The protein below binds the small molecule below.
Small molecule (SMILES): NC1Cc2ccccc2C1

Sequence of chain 2.A:
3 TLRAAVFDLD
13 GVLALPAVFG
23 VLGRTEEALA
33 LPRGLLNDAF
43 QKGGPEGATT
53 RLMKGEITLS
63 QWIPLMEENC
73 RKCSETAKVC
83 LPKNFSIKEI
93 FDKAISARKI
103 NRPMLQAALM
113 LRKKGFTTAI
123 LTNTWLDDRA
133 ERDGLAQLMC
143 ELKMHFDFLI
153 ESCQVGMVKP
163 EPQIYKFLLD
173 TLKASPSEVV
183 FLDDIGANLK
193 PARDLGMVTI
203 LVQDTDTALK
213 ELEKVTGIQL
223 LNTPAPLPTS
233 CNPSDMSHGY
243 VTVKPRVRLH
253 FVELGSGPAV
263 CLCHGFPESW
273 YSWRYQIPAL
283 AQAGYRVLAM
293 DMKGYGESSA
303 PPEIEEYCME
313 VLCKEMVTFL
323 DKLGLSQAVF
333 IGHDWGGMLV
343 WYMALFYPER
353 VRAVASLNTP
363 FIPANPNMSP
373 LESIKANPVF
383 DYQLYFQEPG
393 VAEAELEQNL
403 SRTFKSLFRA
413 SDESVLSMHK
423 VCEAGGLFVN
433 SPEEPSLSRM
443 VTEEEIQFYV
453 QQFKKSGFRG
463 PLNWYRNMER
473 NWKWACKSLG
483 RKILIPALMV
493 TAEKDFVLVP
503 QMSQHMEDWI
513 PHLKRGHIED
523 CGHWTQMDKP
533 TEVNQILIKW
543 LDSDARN

Binding-site contacts:
Ligand atom C9 contacts residue ALA477 of chain 2.A at 3.6 Å (hydrophobic).
Ligand atom C4 contacts residue ALA477 of chain 2.A at 4.0 Å (hydrophobic).
Ligand atom C5 contacts residue ASN473 of chain 2.A at 3.8 Å.
Ligand atom C2 contacts residue ASN473 of chain 2.A at 3.8 Å.
Ligand atom C6 contacts residue TRP337 of chain 2.A at 4.0 Å (hydrophobic).
Ligand atom C6 contacts residue ASN473 of chain 2.A at 3.7 Å.
Ligand atom C3 contacts residue TYR344 of chain 2.A at 3.3 Å (hydrophobic).
Ligand atom C1 contacts residue ASN473 of chain 2.A at 3.6 Å.
Ligand atom C2 contacts residue MET340 of chain 2.A at 4.4 Å (hydrophobic).
Ligand atom C4 contacts residue TRP474 of chain 2.A at 4.3 Å (hydrophobic).
Ligand atom N10 contacts residue ILE364 of chain 2.A at 4.5 Å.
Ligand atom C9 contacts residue ASN473 of chain 2.A at 4.1 Å.
Ligand atom C3 contacts residue ASN473 of chain 2.A at 3.8 Å.
Ligand atom C4 contacts residue TYR344 of chain 2.A at 3.9 Å (hydrophobic).
Ligand atom N10 contacts residue ALA366 of chain 2.A at 3.9 Å.
Ligand atom C4 contacts residue ASN473 of chain 2.A at 3.9 Å.
Ligand atom C1 contacts residue MET311 of chain 2.A at 4.1 Å (hydrophobic).
Ligand atom C9 contacts residue TRP474 of chain 2.A at 3.9 Å (hydrophobic).
Ligand atom C1 contacts residue MET340 of chain 2.A at 3.7 Å (hydrophobic).
Ligand atom C3 contacts residue ALA477 of chain 2.A at 3.7 Å (hydrophobic).
Ligand atom C8 contacts residue TRP474 of chain 2.A at 4.2 Å (hydrophobic).
Ligand atom C9 contacts residue TYR344 of chain 2.A at 3.9 Å (hydrophobic).
Ligand atom C1 contacts residue TYR344 of chain 2.A at 4.4 Å (hydrophobic).
Ligand atom C8 contacts residue ALA366 of chain 2.A at 4.3 Å (hydrophobic).
Ligand atom C1 contacts residue TRP337 of chain 2.A at 4.0 Å (hydrophobic).
Ligand atom C6 contacts residue MET340 of chain 2.A at 4.2 Å (hydrophobic).
Ligand atom C9 contacts residue ALA366 of chain 2.A at 3.8 Å (hydrophobic).
Ligand atom C2 contacts residue MET311 of chain 2.A at 3.9 Å (hydrophobic).
Ligand atom C2 contacts residue TYR344 of chain 2.A at 3.5 Å (hydrophobic).